The small molecule below binds the protein below.
Small molecule (SMILES): CCO/N=C/c1ccc(OCC[C@@H](C)CCN2CCN(c3ccnc(C(N)=O)c3)C2=O)cc1

Sequence of chain 30.A:
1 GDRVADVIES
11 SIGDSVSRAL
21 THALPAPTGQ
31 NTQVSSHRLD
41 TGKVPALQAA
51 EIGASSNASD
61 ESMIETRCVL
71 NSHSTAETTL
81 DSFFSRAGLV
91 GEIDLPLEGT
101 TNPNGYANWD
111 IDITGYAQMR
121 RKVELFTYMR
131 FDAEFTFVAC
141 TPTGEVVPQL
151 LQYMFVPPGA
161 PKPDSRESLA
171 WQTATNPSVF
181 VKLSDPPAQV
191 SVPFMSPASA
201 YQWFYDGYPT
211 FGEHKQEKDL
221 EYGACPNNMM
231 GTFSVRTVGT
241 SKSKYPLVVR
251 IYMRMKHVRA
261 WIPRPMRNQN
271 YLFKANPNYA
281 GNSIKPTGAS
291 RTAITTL

Sequence of chain 26.C:
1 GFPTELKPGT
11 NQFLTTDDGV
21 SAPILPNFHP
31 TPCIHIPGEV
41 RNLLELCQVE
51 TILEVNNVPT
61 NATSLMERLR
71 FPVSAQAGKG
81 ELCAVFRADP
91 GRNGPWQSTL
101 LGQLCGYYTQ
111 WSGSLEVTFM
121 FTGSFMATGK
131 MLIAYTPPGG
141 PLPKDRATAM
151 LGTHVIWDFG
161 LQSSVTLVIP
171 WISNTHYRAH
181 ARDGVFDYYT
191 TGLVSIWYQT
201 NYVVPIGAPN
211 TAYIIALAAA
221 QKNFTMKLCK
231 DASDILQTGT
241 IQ

Binding-site contacts:
Ligand atom OAD contacts residue ALA275 of chain 30.A at 3.2 Å.
Ligand atom CAO contacts residue PHE135 of chain 30.A at 3.8 Å (hydrophobic).
Ligand atom CAH contacts residue TRP203 of chain 30.A at 3.5 Å (hydrophobic).
Ligand atom CAS contacts residue TYR201 of chain 30.A at 3.5 Å (hydrophobic).
Ligand atom CAL contacts residue ILE111 of chain 30.A at 3.7 Å (hydrophobic).
Ligand atom CBB contacts residue ILE111 of chain 30.A at 3.6 Å (hydrophobic).
Ligand atom OAX contacts residue MET195 of chain 30.A at 3.6 Å.
Ligand atom CAG contacts residue GLN202 of chain 30.A at 3.3 Å.
Ligand atom OAX contacts residue ILE111 of chain 30.A at 3.5 Å.
Ligand atom NAU contacts residue PHE155 of chain 30.A at 3.7 Å.
Ligand atom CBC contacts residue ASN228 of chain 30.A at 3.8 Å.
Ligand atom CAJ contacts residue PHE155 of chain 30.A at 3.7 Å (hydrophobic).
Ligand atom CAG contacts residue ASN228 of chain 30.A at 3.6 Å.
Ligand atom CAT contacts residue TRP203 of chain 30.A at 3.6 Å (hydrophobic).
Ligand atom CBC contacts residue TRP203 of chain 30.A at 3.6 Å (hydrophobic).
Ligand atom OAE contacts residue ILE113 of chain 30.A at 3.3 Å (h-bond).
Ligand atom CAA contacts residue PRO177 of chain 30.A at 3.5 Å (hydrophobic).
Ligand atom NAC contacts residue THR114 of chain 30.A at 3.3 Å (h-bond).
Ligand atom NAC contacts residue ASP112 of chain 30.A at 2.5 Å (salt-bridge).
Ligand atom CAA contacts residue SER178 of chain 30.A at 3.5 Å.
Ligand atom CAP contacts residue ILE111 of chain 30.A at 3.8 Å (hydrophobic).
Ligand atom CAK contacts residue PHE135 of chain 30.A at 3.6 Å (hydrophobic).
Ligand atom CAH contacts residue GLN202 of chain 30.A at 3.2 Å.
Ligand atom CAO contacts residue ILE111 of chain 30.A at 3.8 Å (hydrophobic).
Ligand atom OAE contacts residue ASP112 of chain 30.A at 3.6 Å.
Ligand atom CAA contacts residue TYR153 of chain 30.A at 3.5 Å (hydrophobic).
Ligand atom CAZ contacts residue TRP203 of chain 30.A at 3.5 Å (hydrophobic).
Ligand atom CAY contacts residue ASP112 of chain 30.A at 3.8 Å.
Ligand atom CAN contacts residue PRO177 of chain 30.A at 3.4 Å (hydrophobic).
Ligand atom CAY contacts residue THR114 of chain 30.A at 3.8 Å.
Ligand atom CAT contacts residue ASN228 of chain 30.A at 3.5 Å.
Ligand atom CAI contacts residue PHE135 of chain 30.A at 3.7 Å (hydrophobic).
Ligand atom CAS contacts residue TRP203 of chain 30.A at 3.8 Å (hydrophobic).
Ligand atom CAH contacts residue ASN228 of chain 30.A at 3.4 Å.
Ligand atom CAA contacts residue VAL179 of chain 30.A at 3.2 Å (hydrophobic).
Ligand atom CAG contacts residue TRP203 of chain 30.A at 3.7 Å (hydrophobic).
Ligand atom NBG contacts residue TRP203 of chain 30.A at 3.3 Å.
Ligand atom OAD contacts residue LYS274 of chain 30.A at 3.1 Å (salt-bridge).
Ligand atom CAL contacts residue PHE155 of chain 30.A at 3.6 Å (hydrophobic).
Ligand atom CAN contacts residue PHE155 of chain 30.A at 3.8 Å (hydrophobic).

Sequence of chain 30.C:
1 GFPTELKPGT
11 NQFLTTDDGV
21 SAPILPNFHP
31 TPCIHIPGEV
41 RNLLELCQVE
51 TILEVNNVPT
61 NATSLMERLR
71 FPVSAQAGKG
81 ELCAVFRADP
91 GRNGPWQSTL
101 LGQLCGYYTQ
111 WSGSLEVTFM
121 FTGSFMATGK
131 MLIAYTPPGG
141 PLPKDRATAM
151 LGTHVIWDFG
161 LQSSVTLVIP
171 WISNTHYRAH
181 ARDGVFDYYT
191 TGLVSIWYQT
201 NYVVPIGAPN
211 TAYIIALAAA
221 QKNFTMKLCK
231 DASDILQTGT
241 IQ